Binding-site contacts:
Ligand atom O7 contacts residue LEU40 of chain 1.A at 4.4 Å.
Ligand atom C7 contacts residue ASN42 of chain 1.A at 4.1 Å.
Ligand atom C8 contacts residue GLU29 of chain 1.A at 3.7 Å.
Ligand atom C4 contacts residue ASN47 of chain 1.A at 4.2 Å.
Ligand atom C8 contacts residue ASN42 of chain 1.A at 3.8 Å.
Ligand atom N2 contacts residue SER49 of chain 1.A at 4.4 Å.
Ligand atom C1 contacts residue ASN47 of chain 1.A at 1.4 Å.
Ligand atom C1 contacts residue HIS45 of chain 1.A at 4.3 Å.
Ligand atom C7 contacts residue ASN47 of chain 1.A at 3.4 Å.
Ligand atom O7 contacts residue SER48 of chain 1.A at 4.2 Å.
Ligand atom C5 contacts residue ASN47 of chain 1.A at 3.6 Å.
Ligand atom N2 contacts residue ASN42 of chain 1.A at 4.3 Å.
Ligand atom O5 contacts residue HIS45 of chain 1.A at 4.5 Å.
Ligand atom C3 contacts residue ASN47 of chain 1.A at 4.0 Å.
Ligand atom C2 contacts residue ASN47 of chain 1.A at 2.7 Å.
Ligand atom C8 contacts residue LEU40 of chain 1.A at 3.7 Å (hydrophobic).
Ligand atom O6 contacts residue ASN47 of chain 1.A at 4.4 Å.
Ligand atom O7 contacts residue SER49 of chain 1.A at 2.8 Å (h-bond).
Ligand atom O5 contacts residue ASN47 of chain 1.A at 2.2 Å (h-bond).
Ligand atom O7 contacts residue ASN47 of chain 1.A at 2.8 Å (h-bond).
Ligand atom C8 contacts residue SER49 of chain 1.A at 3.9 Å.
Ligand atom C7 contacts residue SER49 of chain 1.A at 3.5 Å.
Ligand atom N2 contacts residue ASN47 of chain 1.A at 3.3 Å (h-bond).
Ligand atom C5 contacts residue HIS45 of chain 1.A at 4.3 Å.

Sequence of chain 1.A:
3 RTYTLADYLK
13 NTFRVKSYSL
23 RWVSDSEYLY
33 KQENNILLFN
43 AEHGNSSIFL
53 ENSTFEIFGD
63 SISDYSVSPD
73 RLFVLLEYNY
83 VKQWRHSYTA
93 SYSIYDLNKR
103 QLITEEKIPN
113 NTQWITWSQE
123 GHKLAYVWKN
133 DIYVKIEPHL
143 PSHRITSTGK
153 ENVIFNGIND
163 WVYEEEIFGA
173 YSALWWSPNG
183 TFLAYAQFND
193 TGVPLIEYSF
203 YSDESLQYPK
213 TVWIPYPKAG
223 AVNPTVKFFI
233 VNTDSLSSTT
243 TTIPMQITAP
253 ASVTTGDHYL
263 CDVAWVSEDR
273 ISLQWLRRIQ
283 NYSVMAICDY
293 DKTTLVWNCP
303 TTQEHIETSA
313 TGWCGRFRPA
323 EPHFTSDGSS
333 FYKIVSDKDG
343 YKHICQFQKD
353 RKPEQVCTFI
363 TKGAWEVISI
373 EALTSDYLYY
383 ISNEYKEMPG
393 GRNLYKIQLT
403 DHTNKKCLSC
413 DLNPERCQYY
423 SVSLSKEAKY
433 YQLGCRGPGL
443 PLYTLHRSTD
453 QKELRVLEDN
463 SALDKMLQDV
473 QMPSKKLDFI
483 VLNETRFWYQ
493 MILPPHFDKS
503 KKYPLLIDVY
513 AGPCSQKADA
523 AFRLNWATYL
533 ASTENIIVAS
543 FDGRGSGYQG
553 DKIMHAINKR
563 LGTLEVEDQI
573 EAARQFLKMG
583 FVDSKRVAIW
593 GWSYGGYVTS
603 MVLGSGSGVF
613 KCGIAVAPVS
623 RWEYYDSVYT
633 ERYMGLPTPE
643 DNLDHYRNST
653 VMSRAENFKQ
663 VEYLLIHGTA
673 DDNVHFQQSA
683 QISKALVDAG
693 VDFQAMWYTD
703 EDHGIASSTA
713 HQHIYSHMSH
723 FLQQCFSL

This small molecule binds to this protein.
Small molecule (SMILES): CC(=O)N[C@@H]1[C@@H](O)[C@H](O)[C@@H](CO)O[C@H]1O